Binding-site contacts:
Ligand atom C2 contacts residue ASN119 of chain 1.A at 2.6 Å.
Ligand atom O6 contacts residue SER121 of chain 1.A at 4.0 Å.
Ligand atom C8 contacts residue ASN119 of chain 1.A at 3.8 Å.
Ligand atom O5 contacts residue ALA122 of chain 1.A at 4.0 Å.
Ligand atom C1 contacts residue ASN119 of chain 1.A at 1.6 Å.
Ligand atom N2 contacts residue ASN119 of chain 1.A at 3.1 Å (h-bond).
Ligand atom O5 contacts residue ASN119 of chain 1.A at 2.2 Å (h-bond).
Ligand atom C4 contacts residue ASN119 of chain 1.A at 4.2 Å.
Ligand atom C3 contacts residue ASN119 of chain 1.A at 3.9 Å.
Ligand atom C6 contacts residue ALA122 of chain 1.A at 4.2 Å (hydrophobic).
Ligand atom O6 contacts residue ALA122 of chain 1.A at 3.6 Å.
Ligand atom C7 contacts residue ASN119 of chain 1.A at 3.4 Å.
Ligand atom C5 contacts residue SER121 of chain 1.A at 3.6 Å.
Ligand atom O7 contacts residue ASN119 of chain 1.A at 3.9 Å.
Ligand atom O5 contacts residue SER121 of chain 1.A at 3.8 Å.
Ligand atom C6 contacts residue SER121 of chain 1.A at 3.4 Å.
Ligand atom C5 contacts residue ASN119 of chain 1.A at 3.6 Å.
Ligand atom C1 contacts residue SER121 of chain 1.A at 4.1 Å.

The small molecule below binds the protein below.
Small molecule (SMILES): CC(=O)N[C@@H]1[C@@H](O)[C@H](O)[C@@H](CO)O[C@H]1O

Sequence of chain 1.A:
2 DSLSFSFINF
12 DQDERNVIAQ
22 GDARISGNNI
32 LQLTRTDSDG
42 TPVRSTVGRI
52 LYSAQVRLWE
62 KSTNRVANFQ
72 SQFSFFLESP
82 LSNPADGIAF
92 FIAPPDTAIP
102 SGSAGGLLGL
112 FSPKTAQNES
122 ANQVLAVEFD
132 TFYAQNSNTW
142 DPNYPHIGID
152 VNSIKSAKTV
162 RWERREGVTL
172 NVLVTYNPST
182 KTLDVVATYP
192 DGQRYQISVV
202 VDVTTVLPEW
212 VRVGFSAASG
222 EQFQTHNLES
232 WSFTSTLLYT